Sequence of chain 1.B:
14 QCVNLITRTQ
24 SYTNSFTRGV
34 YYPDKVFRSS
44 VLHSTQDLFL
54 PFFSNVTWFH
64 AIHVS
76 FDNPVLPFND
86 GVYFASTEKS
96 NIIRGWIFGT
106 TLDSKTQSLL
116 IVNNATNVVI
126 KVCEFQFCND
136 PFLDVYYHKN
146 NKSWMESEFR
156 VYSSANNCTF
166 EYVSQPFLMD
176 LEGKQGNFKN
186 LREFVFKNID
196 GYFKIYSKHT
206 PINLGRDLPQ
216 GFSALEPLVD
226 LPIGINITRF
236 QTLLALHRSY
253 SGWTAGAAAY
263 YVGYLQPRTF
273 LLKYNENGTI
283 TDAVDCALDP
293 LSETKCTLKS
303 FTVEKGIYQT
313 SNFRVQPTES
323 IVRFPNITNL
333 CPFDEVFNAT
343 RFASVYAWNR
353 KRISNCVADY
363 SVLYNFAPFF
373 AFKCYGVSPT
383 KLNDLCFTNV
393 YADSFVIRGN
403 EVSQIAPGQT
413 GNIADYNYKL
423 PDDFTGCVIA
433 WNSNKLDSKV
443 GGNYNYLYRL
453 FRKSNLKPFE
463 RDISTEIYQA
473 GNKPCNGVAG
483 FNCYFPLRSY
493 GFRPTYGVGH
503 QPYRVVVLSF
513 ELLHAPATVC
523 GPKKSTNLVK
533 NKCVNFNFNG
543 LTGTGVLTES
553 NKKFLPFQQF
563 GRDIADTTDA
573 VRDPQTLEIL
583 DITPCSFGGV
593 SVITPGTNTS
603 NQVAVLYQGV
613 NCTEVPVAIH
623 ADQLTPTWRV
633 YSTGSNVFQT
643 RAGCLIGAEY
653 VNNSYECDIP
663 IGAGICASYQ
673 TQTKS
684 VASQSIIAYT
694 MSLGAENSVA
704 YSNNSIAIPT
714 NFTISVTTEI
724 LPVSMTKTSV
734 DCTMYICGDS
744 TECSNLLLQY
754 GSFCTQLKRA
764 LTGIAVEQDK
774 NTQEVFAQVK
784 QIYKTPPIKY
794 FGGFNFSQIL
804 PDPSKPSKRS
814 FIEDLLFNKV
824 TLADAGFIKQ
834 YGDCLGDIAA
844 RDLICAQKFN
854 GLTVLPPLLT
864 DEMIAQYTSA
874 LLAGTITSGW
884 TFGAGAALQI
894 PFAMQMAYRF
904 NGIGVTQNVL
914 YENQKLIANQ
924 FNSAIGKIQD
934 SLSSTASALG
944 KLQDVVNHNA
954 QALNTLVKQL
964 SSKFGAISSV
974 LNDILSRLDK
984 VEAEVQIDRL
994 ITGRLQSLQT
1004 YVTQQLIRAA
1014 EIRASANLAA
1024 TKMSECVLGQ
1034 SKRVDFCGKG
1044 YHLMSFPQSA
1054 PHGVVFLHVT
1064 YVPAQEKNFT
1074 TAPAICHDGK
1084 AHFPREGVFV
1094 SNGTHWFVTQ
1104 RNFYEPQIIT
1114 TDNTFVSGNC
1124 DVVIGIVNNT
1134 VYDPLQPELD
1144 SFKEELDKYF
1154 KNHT

A protein and the small-molecule ligand that binds it are described below.
Small molecule (SMILES): CC(=O)N[C@H]1[C@H](O[C@H]2[C@H](O)[C@@H](NC(C)=O)CO[C@@H]2CO)O[C@H](CO)[C@@H](O[C@H]2O[C@H](CO)[C@@H](O)[C@H](O)[C@@H]2O)[C@@H]1O

Binding-site contacts:
Ligand atom C8 contacts residue ASN922 of chain 1.B at 4.5 Å.
Ligand atom C1 contacts residue GLN1068 of chain 1.B at 4.0 Å.
Ligand atom O6 contacts residue GLN923 of chain 1.B at 3.8 Å.
Ligand atom O7 contacts residue ASN714 of chain 1.B at 3.2 Å (h-bond).
Ligand atom C1 contacts residue ASN714 of chain 1.B at 1.5 Å.
Ligand atom C8 contacts residue ASN714 of chain 1.B at 4.4 Å.
Ligand atom C2 contacts residue GLN1068 of chain 1.B at 4.2 Å.
Ligand atom C2 contacts residue ASN714 of chain 1.B at 2.5 Å.
Ligand atom C6 contacts residue LEU919 of chain 1.B at 4.2 Å (hydrophobic).
Ligand atom O7 contacts residue LEU919 of chain 1.B at 3.7 Å.
Ligand atom C7 contacts residue LEU919 of chain 1.B at 3.7 Å (hydrophobic).
Ligand atom C8 contacts residue LEU919 of chain 1.B at 3.7 Å (hydrophobic).
Ligand atom O5 contacts residue ASN714 of chain 1.B at 2.4 Å (h-bond).
Ligand atom O6 contacts residue PHE715 of chain 1.B at 4.5 Å.
Ligand atom O4 contacts residue LEU919 of chain 1.B at 4.1 Å.
Ligand atom C1 contacts residue LEU919 of chain 1.B at 4.4 Å (hydrophobic).
Ligand atom C3 contacts residue ASN714 of chain 1.B at 3.8 Å.
Ligand atom C5 contacts residue ASN714 of chain 1.B at 3.7 Å.
Ligand atom N2 contacts residue LEU919 of chain 1.B at 4.4 Å.
Ligand atom O5 contacts residue GLN1068 of chain 1.B at 4.0 Å.
Ligand atom C8 contacts residue GLN923 of chain 1.B at 4.2 Å.
Ligand atom N2 contacts residue ASN714 of chain 1.B at 2.9 Å (h-bond).
Ligand atom C7 contacts residue ASN714 of chain 1.B at 3.2 Å.
Ligand atom C7 contacts residue GLN1068 of chain 1.B at 4.0 Å.
Ligand atom O7 contacts residue GLN1068 of chain 1.B at 2.9 Å (h-bond).
Ligand atom C5 contacts residue LEU919 of chain 1.B at 3.9 Å (hydrophobic).
Ligand atom C4 contacts residue ASN714 of chain 1.B at 4.2 Å.